Sequence of chain 1.B:
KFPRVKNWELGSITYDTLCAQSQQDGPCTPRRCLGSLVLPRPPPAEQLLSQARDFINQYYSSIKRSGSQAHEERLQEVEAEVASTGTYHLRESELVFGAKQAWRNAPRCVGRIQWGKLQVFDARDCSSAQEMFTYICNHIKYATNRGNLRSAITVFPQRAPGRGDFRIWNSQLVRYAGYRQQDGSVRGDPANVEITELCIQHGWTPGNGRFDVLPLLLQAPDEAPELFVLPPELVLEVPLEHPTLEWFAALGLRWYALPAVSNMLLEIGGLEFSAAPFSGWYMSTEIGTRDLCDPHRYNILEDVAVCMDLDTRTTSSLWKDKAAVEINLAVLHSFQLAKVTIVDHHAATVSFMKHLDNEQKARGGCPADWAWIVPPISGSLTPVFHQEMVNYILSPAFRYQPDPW

Binding-site contacts:
Ligand atom CA contacts residue HEM1 of chain 1.L at 3.4 Å.
Ligand atom C contacts residue GLN183 of chain 1.B at 3.3 Å.
Ligand atom O' contacts residue ARG186 of chain 1.B at 3.4 Å (salt-bridge).
Ligand atom O' contacts residue SER182 of chain 1.B at 3.1 Å (h-bond).
Ligand atom O contacts residue ARG186 of chain 1.B at 3.5 Å (salt-bridge).
Ligand atom CD contacts residue HEM1 of chain 1.L at 3.7 Å.
Ligand atom N' contacts residue HEM1 of chain 1.L at 3.7 Å.
Ligand atom NH2 contacts residue GLU297 of chain 1.B at 3.0 Å (salt-bridge).
Ligand atom O' contacts residue GLN183 of chain 1.B at 2.9 Å (h-bond).
Ligand atom O3 contacts residue PRO270 of chain 1.B at 3.5 Å.
Ligand atom N1' contacts residue SER182 of chain 1.B at 3.1 Å (h-bond).
Ligand atom O2 contacts residue PRO270 of chain 1.B at 3.8 Å.
Ligand atom NE contacts residue GLU297 of chain 1.B at 2.8 Å (salt-bridge).
Ligand atom CB contacts residue GLN183 of chain 1.B at 3.9 Å.
Ligand atom O3 contacts residue HEM1 of chain 1.L at 3.4 Å.
Ligand atom NH2 contacts residue PRO270 of chain 1.B at 3.9 Å.
Ligand atom CG contacts residue VAL272 of chain 1.B at 3.4 Å (hydrophobic).
Ligand atom N' contacts residue GLN183 of chain 1.B at 3.7 Å.
Ligand atom CB contacts residue GLU297 of chain 1.B at 3.3 Å.
Ligand atom NH2 contacts residue TRP292 of chain 1.B at 3.1 Å (h-bond).
Ligand atom CA contacts residue GLU297 of chain 1.B at 3.4 Å.
Ligand atom NO contacts residue HEM1 of chain 1.L at 3.8 Å.
Ligand atom CD contacts residue GLU297 of chain 1.B at 3.6 Å.
Ligand atom CZ contacts residue GLU297 of chain 1.B at 3.7 Å.
Ligand atom NO contacts residue GLY291 of chain 1.B at 3.4 Å (h-bond).
Ligand atom CA' contacts residue GLN183 of chain 1.B at 3.9 Å.
Ligand atom CD contacts residue VAL272 of chain 1.B at 3.8 Å (hydrophobic).
Ligand atom NO contacts residue PRO270 of chain 1.B at 3.8 Å.
Ligand atom N contacts residue GLU297 of chain 1.B at 2.8 Å (salt-bridge).
Ligand atom N1' contacts residue GLN183 of chain 1.B at 3.6 Å.
Ligand atom C' contacts residue GLN183 of chain 1.B at 3.3 Å.
Ligand atom O2 contacts residue GLY291 of chain 1.B at 2.9 Å (h-bond).
Ligand atom N contacts residue HEM1 of chain 1.L at 3.7 Å.
Ligand atom O3 contacts residue GLY291 of chain 1.B at 3.2 Å (h-bond).
Ligand atom NH2 contacts residue HEM1 of chain 1.L at 3.6 Å.
Ligand atom O2 contacts residue SER290 of chain 1.B at 3.5 Å.
Ligand atom O2 contacts residue HEM1 of chain 1.L at 3.5 Å.
Ligand atom O3 contacts residue TRP292 of chain 1.B at 3.0 Å (h-bond).
Ligand atom O contacts residue GLN183 of chain 1.B at 2.9 Å (h-bond).
Ligand atom C contacts residue HEM1 of chain 1.L at 3.8 Å.

This protein binds this small molecule.
Small molecule (SMILES): N=C(NCCC[C@H](N)C(=O)N[C@@H](CCN)C(N)=O)N[N+](=O)[O-]